Binding-site contacts:
Ligand atom O6 contacts residue PRO81 of chain 1.A at 3.7 Å.
Ligand atom O3 contacts residue LYS328 of chain 1.A at 2.8 Å (salt-bridge).
Ligand atom O4 contacts residue ASP152 of chain 1.A at 2.6 Å (salt-bridge).
Ligand atom C8 contacts residue LEU63 of chain 1.A at 3.9 Å (hydrophobic).
Ligand atom O7 contacts residue PHE70 of chain 1.A at 3.5 Å.
Ligand atom O5 contacts residue GLU84 of chain 1.A at 3.7 Å.
Ligand atom O6 contacts residue PHE154 of chain 1.A at 3.8 Å.
Ligand atom C6 contacts residue PHE70 of chain 1.A at 3.4 Å (hydrophobic).
Ligand atom O3 contacts residue SER153 of chain 1.A at 3.1 Å (h-bond).
Ligand atom O5 contacts residue LYS328 of chain 1.A at 2.9 Å (salt-bridge).
Ligand atom C3 contacts residue LYS328 of chain 1.A at 3.9 Å.
Ligand atom O6 contacts residue GLU84 of chain 1.A at 2.7 Å (salt-bridge).
Ligand atom O4 contacts residue PHE324 of chain 1.A at 3.5 Å.
Ligand atom O7 contacts residue TRP175 of chain 1.A at 3.9 Å.
Ligand atom N2 contacts residue GLU84 of chain 1.A at 3.2 Å (salt-bridge).
Ligand atom O5 contacts residue TRP175 of chain 1.A at 4.0 Å.
Ligand atom O5 contacts residue PHE70 of chain 1.A at 3.5 Å.
Ligand atom C6 contacts residue GLU84 of chain 1.A at 3.6 Å.
Ligand atom O1 contacts residue GLY69 of chain 1.A at 3.9 Å.
Ligand atom C5 contacts residue LYS328 of chain 1.A at 3.9 Å.
Ligand atom C2 contacts residue GLU84 of chain 1.A at 4.0 Å.
Ligand atom C6 contacts residue TRP175 of chain 1.A at 3.5 Å (hydrophobic).
Ligand atom C4 contacts residue ASP152 of chain 1.A at 3.3 Å.
Ligand atom C5 contacts residue PHE70 of chain 1.A at 3.6 Å (hydrophobic).
Ligand atom O4 contacts residue ILE127 of chain 1.A at 3.4 Å.
Ligand atom C6 contacts residue PRO81 of chain 1.A at 3.6 Å (hydrophobic).
Ligand atom O3 contacts residue ASP152 of chain 1.A at 3.7 Å.
Ligand atom C2 contacts residue SER153 of chain 1.A at 3.8 Å.
Ligand atom O1 contacts residue PHE70 of chain 1.A at 3.7 Å.
Ligand atom C8 contacts residue GLU84 of chain 1.A at 3.7 Å.
Ligand atom C8 contacts residue PHE70 of chain 1.A at 3.8 Å (hydrophobic).
Ligand atom C2 contacts residue LYS328 of chain 1.A at 4.0 Å.
Ligand atom C6 contacts residue LYS328 of chain 1.A at 3.6 Å.
Ligand atom O6 contacts residue LYS328 of chain 1.A at 3.1 Å (salt-bridge).
Ligand atom O3 contacts residue PHE324 of chain 1.A at 3.6 Å.
Ligand atom C3 contacts residue SER153 of chain 1.A at 3.9 Å.
Ligand atom O3 contacts residue LEU151 of chain 1.A at 3.9 Å.
Ligand atom C1 contacts residue LYS328 of chain 1.A at 3.9 Å.
Ligand atom C5 contacts residue TRP175 of chain 1.A at 3.7 Å (hydrophobic).
Ligand atom O2 contacts residue LYS328 of chain 1.A at 3.7 Å.

Sequence of chain 1.A:
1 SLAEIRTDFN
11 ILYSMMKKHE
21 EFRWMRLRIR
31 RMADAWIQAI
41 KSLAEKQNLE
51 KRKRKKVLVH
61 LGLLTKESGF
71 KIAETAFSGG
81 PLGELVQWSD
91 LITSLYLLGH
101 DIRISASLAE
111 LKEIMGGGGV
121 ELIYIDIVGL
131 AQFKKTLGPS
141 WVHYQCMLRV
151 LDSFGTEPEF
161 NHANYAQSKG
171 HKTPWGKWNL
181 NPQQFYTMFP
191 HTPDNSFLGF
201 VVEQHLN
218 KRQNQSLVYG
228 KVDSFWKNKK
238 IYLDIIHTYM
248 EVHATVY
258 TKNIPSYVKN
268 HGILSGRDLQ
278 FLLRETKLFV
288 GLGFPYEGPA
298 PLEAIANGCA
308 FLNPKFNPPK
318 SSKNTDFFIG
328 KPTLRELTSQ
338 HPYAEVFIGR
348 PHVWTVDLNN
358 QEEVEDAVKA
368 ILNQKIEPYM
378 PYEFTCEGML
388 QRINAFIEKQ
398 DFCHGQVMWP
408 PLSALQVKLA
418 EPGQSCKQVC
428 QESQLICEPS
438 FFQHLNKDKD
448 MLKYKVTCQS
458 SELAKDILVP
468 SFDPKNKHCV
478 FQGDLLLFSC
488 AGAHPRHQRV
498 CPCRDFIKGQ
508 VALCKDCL

The protein below binds the small molecule below.
Small molecule (SMILES): CC(=O)N[C@H]1[C@H](O[C@@H]2[C@@H](OC[C@H]3O[C@H](O)[C@@H](O)[C@@H](O[C@H]4O[C@H](CO)[C@@H](O)[C@H](O)[C@@H]4O)[C@@H]3O)O[C@H](CO)[C@@H](O)[C@@H]2O)O[C@H](CO)[C@@H](O)[C@@H]1O